The protein below binds the small molecule below.
Small molecule (SMILES): CC(=O)N[C@@H]1[C@@H](O)[C@H](O)[C@@H](CO)O[C@H]1O

Binding-site contacts:
Ligand atom N2 contacts residue ASN308 of chain 1.H at 2.9 Å (h-bond).
Ligand atom C1 contacts residue ASN308 of chain 1.H at 1.4 Å.
Ligand atom C5 contacts residue ASN308 of chain 1.H at 3.7 Å.
Ligand atom C5 contacts residue TRP364 of chain 1.H at 3.6 Å (hydrophobic).
Ligand atom C7 contacts residue ASN308 of chain 1.H at 3.5 Å.
Ligand atom O5 contacts residue TRP364 of chain 1.H at 3.6 Å.
Ligand atom C4 contacts residue ASN308 of chain 1.H at 4.2 Å.
Ligand atom C3 contacts residue ASN308 of chain 1.H at 3.8 Å.
Ligand atom O7 contacts residue ASN308 of chain 1.H at 4.2 Å.
Ligand atom C2 contacts residue ASN308 of chain 1.H at 2.4 Å.
Ligand atom O5 contacts residue ASN308 of chain 1.H at 2.4 Å (h-bond).
Ligand atom C6 contacts residue TRP364 of chain 1.H at 3.6 Å (hydrophobic).
Ligand atom C8 contacts residue ASN308 of chain 1.H at 3.3 Å.
Ligand atom C1 contacts residue TRP364 of chain 1.H at 3.8 Å (hydrophobic).

Sequence of chain 1.H:
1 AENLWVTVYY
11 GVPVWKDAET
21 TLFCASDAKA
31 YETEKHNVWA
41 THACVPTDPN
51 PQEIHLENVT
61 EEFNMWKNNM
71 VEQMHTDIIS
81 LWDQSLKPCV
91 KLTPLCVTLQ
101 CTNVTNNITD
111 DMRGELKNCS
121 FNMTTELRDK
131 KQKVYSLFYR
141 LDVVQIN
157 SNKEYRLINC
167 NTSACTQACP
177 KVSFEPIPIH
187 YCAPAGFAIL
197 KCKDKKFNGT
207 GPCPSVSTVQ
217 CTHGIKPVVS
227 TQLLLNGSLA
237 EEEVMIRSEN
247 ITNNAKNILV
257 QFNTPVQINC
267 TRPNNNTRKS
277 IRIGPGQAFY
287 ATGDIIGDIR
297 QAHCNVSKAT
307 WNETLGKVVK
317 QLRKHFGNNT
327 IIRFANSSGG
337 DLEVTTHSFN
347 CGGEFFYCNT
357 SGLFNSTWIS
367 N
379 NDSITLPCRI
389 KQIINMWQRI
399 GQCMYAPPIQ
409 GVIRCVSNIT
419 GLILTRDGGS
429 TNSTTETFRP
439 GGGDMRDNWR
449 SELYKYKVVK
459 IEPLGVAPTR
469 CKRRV